Sequence of chain 1.B:
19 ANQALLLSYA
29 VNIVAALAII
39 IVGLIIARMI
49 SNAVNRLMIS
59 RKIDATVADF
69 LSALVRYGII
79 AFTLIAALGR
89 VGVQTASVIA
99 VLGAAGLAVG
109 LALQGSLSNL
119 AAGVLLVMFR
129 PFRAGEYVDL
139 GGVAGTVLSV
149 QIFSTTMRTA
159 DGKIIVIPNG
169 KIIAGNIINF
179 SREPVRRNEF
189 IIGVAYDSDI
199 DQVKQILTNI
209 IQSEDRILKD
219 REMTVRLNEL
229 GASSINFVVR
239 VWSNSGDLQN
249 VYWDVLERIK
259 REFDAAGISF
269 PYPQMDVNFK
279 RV

Binding-site contacts:
Ligand atom CBG contacts residue PHE151 of chain 1.B at 3.7 Å (hydrophobic).
Ligand atom OAJ contacts residue GLN149 of chain 1.B at 3.0 Å (h-bond).
Ligand atom CAB contacts residue LEU111 of chain 1.B at 4.0 Å (hydrophobic).
Ligand atom OAP contacts residue MET126 of chain 1.A at 3.8 Å.
Ligand atom CAB contacts residue SER114 of chain 1.B at 3.6 Å.
Ligand atom CAW contacts residue LEU123 of chain 1.A at 4.0 Å (hydrophobic).
Ligand atom CBD contacts residue LEU118 of chain 1.B at 3.7 Å (hydrophobic).
Ligand atom CCL contacts residue AV01 of chain 1.N at 3.8 Å.
Ligand atom OAV contacts residue MET126 of chain 1.A at 3.4 Å (h-bond).
Ligand atom OAT contacts residue MET126 of chain 1.A at 3.1 Å (h-bond).
Ligand atom OAN contacts residue AV01 of chain 1.N at 2.6 Å (h-bond).
Ligand atom CCH contacts residue PHE127 of chain 1.A at 3.7 Å (hydrophobic).
Ligand atom CAB contacts residue LEU115 of chain 1.B at 3.6 Å (hydrophobic).
Ligand atom OBV contacts residue AV01 of chain 1.N at 3.9 Å.
Ligand atom CBE contacts residue PHE151 of chain 1.B at 3.5 Å (hydrophobic).
Ligand atom CAY contacts residue LEU111 of chain 1.B at 3.9 Å (hydrophobic).
Ligand atom CAA contacts residue LEU111 of chain 1.B at 3.8 Å (hydrophobic).
Ligand atom CAY contacts residue LEU123 of chain 1.A at 3.9 Å (hydrophobic).
Ligand atom OCB contacts residue PHE127 of chain 1.A at 4.0 Å.
Ligand atom CBT contacts residue ILE150 of chain 1.B at 3.7 Å (hydrophobic).
Ligand atom CCU contacts residue MET126 of chain 1.A at 3.9 Å (hydrophobic).
Ligand atom CBR contacts residue ILE150 of chain 1.B at 3.7 Å (hydrophobic).
Ligand atom CBH contacts residue AV01 of chain 1.N at 3.3 Å.
Ligand atom OAP contacts residue AV01 of chain 1.N at 3.4 Å (h-bond).
Ligand atom CBI contacts residue AV01 of chain 1.N at 4.0 Å.
Ligand atom CAW contacts residue VAL122 of chain 1.A at 3.9 Å (hydrophobic).
Ligand atom OAT contacts residue PHE127 of chain 1.A at 3.0 Å (h-bond).
Ligand atom CAA contacts residue ALA119 of chain 1.A at 4.0 Å (hydrophobic).
Ligand atom CBC contacts residue AV01 of chain 1.N at 3.6 Å.
Ligand atom CCH contacts residue AV01 of chain 1.N at 3.8 Å.
Ligand atom CAA contacts residue LEU123 of chain 1.A at 4.0 Å (hydrophobic).
Ligand atom OAV contacts residue AV01 of chain 1.N at 3.4 Å (h-bond).
Ligand atom CBF contacts residue AV01 of chain 1.N at 3.9 Å.
Ligand atom CBF contacts residue PHE68 of chain 1.B at 3.9 Å (hydrophobic).
Ligand atom CBN contacts residue GLN149 of chain 1.B at 3.9 Å.
Ligand atom O1 contacts residue AV01 of chain 1.N at 3.4 Å (h-bond).
Ligand atom CCU contacts residue PHE127 of chain 1.A at 3.8 Å (hydrophobic).
Ligand atom CBK contacts residue ILE150 of chain 1.B at 4.0 Å (hydrophobic).
Ligand atom CBB contacts residue AV01 of chain 1.N at 3.7 Å.
Ligand atom OAR contacts residue PHE127 of chain 1.A at 3.2 Å (h-bond).

Sequence of chain 1.A:
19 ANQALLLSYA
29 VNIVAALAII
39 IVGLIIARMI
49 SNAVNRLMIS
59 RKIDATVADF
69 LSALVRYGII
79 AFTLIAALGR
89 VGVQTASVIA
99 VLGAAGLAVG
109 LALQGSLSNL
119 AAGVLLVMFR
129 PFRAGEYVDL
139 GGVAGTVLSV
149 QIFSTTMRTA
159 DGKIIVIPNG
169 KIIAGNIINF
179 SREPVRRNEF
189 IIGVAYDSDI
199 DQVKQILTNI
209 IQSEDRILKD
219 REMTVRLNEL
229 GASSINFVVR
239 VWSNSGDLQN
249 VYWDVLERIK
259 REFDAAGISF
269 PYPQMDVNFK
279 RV

The small molecule below binds the protein below.
Small molecule (SMILES): CCCCCCCCCCC(CCCCCCCCCC)(CO[C@@H]1O[C@H](CO)[C@@H](O[C@H]2O[C@H](CO)[C@@H](O)[C@H](O)[C@H]2O)[C@H](O)[C@H]1O)CO[C@@H]1O[C@H](CO)[C@@H](O[C@H]2O[C@H](CO)[C@@H](O)[C@H](O)[C@H]2O)[C@H](O)[C@H]1O